Sequence of chain 1.A:
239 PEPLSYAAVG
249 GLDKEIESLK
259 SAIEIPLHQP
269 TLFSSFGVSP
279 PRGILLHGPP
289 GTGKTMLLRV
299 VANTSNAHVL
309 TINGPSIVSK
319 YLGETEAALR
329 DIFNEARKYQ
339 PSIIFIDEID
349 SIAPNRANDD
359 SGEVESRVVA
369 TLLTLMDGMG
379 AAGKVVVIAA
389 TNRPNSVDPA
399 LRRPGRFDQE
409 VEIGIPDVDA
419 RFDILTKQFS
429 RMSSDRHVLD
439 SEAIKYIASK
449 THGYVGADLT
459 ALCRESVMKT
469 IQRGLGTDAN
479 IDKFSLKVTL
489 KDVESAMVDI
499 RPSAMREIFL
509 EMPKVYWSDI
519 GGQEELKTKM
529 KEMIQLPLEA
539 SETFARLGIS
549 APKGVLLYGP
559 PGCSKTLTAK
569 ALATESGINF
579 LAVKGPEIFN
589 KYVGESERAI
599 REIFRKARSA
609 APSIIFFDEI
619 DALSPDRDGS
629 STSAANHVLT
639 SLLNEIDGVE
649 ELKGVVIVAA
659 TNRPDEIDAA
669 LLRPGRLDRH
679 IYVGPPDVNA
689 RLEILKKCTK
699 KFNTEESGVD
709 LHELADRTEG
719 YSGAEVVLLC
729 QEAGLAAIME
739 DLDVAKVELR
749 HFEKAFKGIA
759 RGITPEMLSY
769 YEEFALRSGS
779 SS

Sequence of chain 1.F:
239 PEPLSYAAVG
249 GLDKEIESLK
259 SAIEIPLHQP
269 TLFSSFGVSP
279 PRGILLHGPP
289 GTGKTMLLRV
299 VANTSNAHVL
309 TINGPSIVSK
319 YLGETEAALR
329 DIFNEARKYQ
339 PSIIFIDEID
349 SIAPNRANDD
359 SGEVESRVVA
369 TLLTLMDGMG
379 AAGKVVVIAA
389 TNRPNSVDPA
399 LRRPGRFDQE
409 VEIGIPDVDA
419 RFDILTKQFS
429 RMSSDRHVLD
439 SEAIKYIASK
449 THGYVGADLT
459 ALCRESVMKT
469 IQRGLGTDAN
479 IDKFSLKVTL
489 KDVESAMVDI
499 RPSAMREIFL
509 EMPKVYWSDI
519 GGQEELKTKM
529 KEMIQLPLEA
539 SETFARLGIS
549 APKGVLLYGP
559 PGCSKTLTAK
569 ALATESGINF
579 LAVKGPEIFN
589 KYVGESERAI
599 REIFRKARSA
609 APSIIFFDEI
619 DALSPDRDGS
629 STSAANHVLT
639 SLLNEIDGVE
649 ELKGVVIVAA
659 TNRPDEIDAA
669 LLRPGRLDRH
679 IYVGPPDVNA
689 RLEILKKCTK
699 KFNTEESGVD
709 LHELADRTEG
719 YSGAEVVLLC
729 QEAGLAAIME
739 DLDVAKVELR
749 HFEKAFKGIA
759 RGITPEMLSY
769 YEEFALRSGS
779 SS

Binding-site contacts:
Ligand atom PA contacts residue CYS561 of chain 1.F at 3.4 Å.
Ligand atom C8 contacts residue GLY560 of chain 1.F at 3.1 Å.
Ligand atom C2' contacts residue TDB1 of chain 1.J at 2.6 Å.
Ligand atom N3 contacts residue LEU565 of chain 1.F at 3.7 Å.
Ligand atom O1A contacts residue THR564 of chain 1.F at 2.8 Å (h-bond).
Ligand atom C1' contacts residue TDB1 of chain 1.J at 3.7 Å.
Ligand atom PB contacts residue GLY560 of chain 1.F at 3.3 Å.
Ligand atom C8 contacts residue GLY721 of chain 1.F at 3.5 Å.
Ligand atom O3G contacts residue ASN660 of chain 1.F at 3.4 Å (h-bond).
Ligand atom O2B contacts residue LYS563 of chain 1.F at 3.5 Å.
Ligand atom N6 contacts residue ILE692 of chain 1.F at 3.3 Å.
Ligand atom N1 contacts residue GLY519 of chain 1.F at 3.2 Å (h-bond).
Ligand atom O3' contacts residue TDB1 of chain 1.J at 2.7 Å.
Ligand atom O1B contacts residue PRO558 of chain 1.F at 3.2 Å (h-bond).
Ligand atom O1A contacts residue LEU565 of chain 1.F at 3.5 Å (h-bond).
Ligand atom N7 contacts residue GLY721 of chain 1.F at 3.6 Å.
Ligand atom O4' contacts residue GLY560 of chain 1.F at 3.7 Å.
Ligand atom O1B contacts residue GLY560 of chain 1.F at 2.8 Å (h-bond).
Ligand atom O1A contacts residue LYS563 of chain 1.F at 2.6 Å (salt-bridge).
Ligand atom O4' contacts residue ALA722 of chain 1.F at 3.7 Å.
Ligand atom N6 contacts residue GLY519 of chain 1.F at 3.3 Å (h-bond).
Ligand atom O2G contacts residue THR564 of chain 1.F at 3.4 Å (h-bond).
Ligand atom O1B contacts residue PRO559 of chain 1.F at 3.7 Å.
Ligand atom C3' contacts residue TDB1 of chain 1.J at 3.1 Å.
Ligand atom C6 contacts residue GLY519 of chain 1.F at 3.7 Å.
Ligand atom O3B contacts residue GLY560 of chain 1.F at 3.2 Å (h-bond).
Ligand atom O3A contacts residue GLY560 of chain 1.F at 3.4 Å.
Ligand atom C2 contacts residue LEU565 of chain 1.F at 3.7 Å (hydrophobic).
Ligand atom O1B contacts residue LYS563 of chain 1.F at 2.8 Å (salt-bridge).
Ligand atom O1B contacts residue CYS561 of chain 1.F at 2.9 Å (h-bond).
Ligand atom O1A contacts residue CYS561 of chain 1.F at 2.9 Å (h-bond).
Ligand atom C8 contacts residue ALA722 of chain 1.F at 3.5 Å (hydrophobic).
Ligand atom C6 contacts residue ILE692 of chain 1.F at 3.7 Å (hydrophobic).
Ligand atom O2' contacts residue TDB1 of chain 1.J at 1.5 Å.
Ligand atom O1A contacts residue SER562 of chain 1.F at 3.6 Å.
Ligand atom O3A contacts residue CYS561 of chain 1.F at 2.8 Å (h-bond).
Ligand atom N3 contacts residue TDB1 of chain 1.J at 3.5 Å (h-bond).
Ligand atom O2B contacts residue THR564 of chain 1.F at 3.5 Å (h-bond).
Ligand atom PB contacts residue CYS561 of chain 1.F at 3.3 Å.
Ligand atom O2A contacts residue THR564 of chain 1.F at 2.8 Å (h-bond).

The protein below binds the small molecule below.
Small molecule (SMILES): Nc1ncnc2c1ncn2[C@@H]1O[C@H](COP(=O)(O)OP(=O)(O)OP(O)(O)=S)[C@@H](O)[C@H]1O